Binding-site contacts:
Ligand atom N6 contacts residue PHE190 of chain 1.Q at 3.5 Å.
Ligand atom OP1 contacts residue ARG235 of chain 1.Q at 3.1 Å (salt-bridge).
Ligand atom OP1 contacts residue ARG145 of chain 1.P at 2.3 Å (salt-bridge).
Ligand atom OP2 contacts residue TYR237 of chain 1.Q at 2.7 Å (h-bond).
Ligand atom P contacts residue ARG235 of chain 1.Q at 3.2 Å.
Ligand atom C8 contacts residue PHE190 of chain 1.Q at 3.5 Å (hydrophobic).
Ligand atom C7 contacts residue TYR237 of chain 1.Q at 4.1 Å (hydrophobic).
Ligand atom C2' contacts residue LYS154 of chain 1.P at 3.6 Å.
Ligand atom C7 contacts residue LEU40 of chain 1.Q at 3.5 Å (hydrophobic).
Ligand atom O3' contacts residue TYR237 of chain 1.Q at 3.6 Å.
Ligand atom C1' contacts residue ARG155 of chain 1.P at 3.6 Å.
Ligand atom O5' contacts residue HIS149 of chain 1.P at 4.2 Å.
Ligand atom N9 contacts residue PHE190 of chain 1.Q at 3.7 Å.
Ligand atom C5' contacts residue ILE42 of chain 1.Q at 3.8 Å (hydrophobic).
Ligand atom P contacts residue ARG145 of chain 1.P at 3.7 Å.
Ligand atom C2' contacts residue TYR237 of chain 1.Q at 4.0 Å (hydrophobic).
Ligand atom O3' contacts residue SER39 of chain 1.Q at 4.1 Å.
Ligand atom N3 contacts residue LYS34 of chain 1.P at 3.3 Å (salt-bridge).
Ligand atom OP2 contacts residue HIS149 of chain 1.P at 3.3 Å.
Ligand atom OP2 contacts residue ARG156 of chain 1.P at 3.8 Å.
Ligand atom OP1 contacts residue ILE42 of chain 1.Q at 4.1 Å.
Ligand atom C5 contacts residue PHE190 of chain 1.Q at 3.3 Å (hydrophobic).
Ligand atom P contacts residue HIS149 of chain 1.P at 3.8 Å.
Ligand atom C2' contacts residue LEU40 of chain 1.Q at 4.0 Å (hydrophobic).
Ligand atom C6 contacts residue PHE190 of chain 1.Q at 3.3 Å (hydrophobic).
Ligand atom N3 contacts residue PHE190 of chain 1.Q at 3.9 Å.
Ligand atom C4 contacts residue PHE190 of chain 1.Q at 3.4 Å (hydrophobic).
Ligand atom N1 contacts residue PHE190 of chain 1.Q at 3.7 Å.
Ligand atom C2' contacts residue ARG155 of chain 1.P at 3.1 Å.
Ligand atom OP1 contacts residue HIS149 of chain 1.P at 3.1 Å.
Ligand atom OP2 contacts residue ARG235 of chain 1.Q at 2.5 Å (salt-bridge).
Ligand atom N7 contacts residue PHE190 of chain 1.Q at 3.5 Å.
Ligand atom O3' contacts residue VAL153 of chain 1.P at 4.1 Å.
Ligand atom N4 contacts residue TYR113 of chain 1.P at 3.8 Å.
Ligand atom OP1 contacts residue VAL153 of chain 1.P at 3.3 Å.
Ligand atom C3' contacts residue ILE42 of chain 1.Q at 3.7 Å (hydrophobic).
Ligand atom O4 contacts residue LYS85 of chain 1.Q at 3.2 Å (salt-bridge).
Ligand atom C2 contacts residue LYS34 of chain 1.P at 3.3 Å.
Ligand atom P contacts residue TYR237 of chain 1.Q at 3.8 Å.
Ligand atom C2 contacts residue PHE190 of chain 1.Q at 4.2 Å (hydrophobic).

The small molecule below binds the protein below.
Small molecule (SMILES): Cc1cn([C@H]2C[C@H](O[P](=O)(O)OC[C@H]3O[C@@H](n4ccc(N)nc4=O)C[C@@H]3O[P](=O)(O)OC[C@H]3O[C@@H](n4ccc(N)nc4=O)C[C@@H]3O[P](=O)(O)OC[C@H]3O[C@@H](n4ccc(N)nc4=O)C[C@@H]3O[P](=O)(O)OC[C@H]3O[C@@H](n4cnc5c(N)ncnc54)C[C@@H]3O)[C@@H](CO[P](=O)(O)O[C@H]3C[C@H](n4cnc5c(N)ncnc54)O[C@@H]3CO[P](=O)(O)O[C@H]3C[C@H](n4cnc5c(N)ncnc54)O[C@@H]3CO[P](=O)(O)O[C@H]3C[C@H](n4cnc5c(N)ncnc54)O[C@@H]3CO[P](=O)(O)O[C@H]3C[C@H](n4cnc5c(N)ncnc54)O[C@@H]3COP(=O)=O)O2)c(=O)[nH]c1=O

Sequence of chain 1.P:
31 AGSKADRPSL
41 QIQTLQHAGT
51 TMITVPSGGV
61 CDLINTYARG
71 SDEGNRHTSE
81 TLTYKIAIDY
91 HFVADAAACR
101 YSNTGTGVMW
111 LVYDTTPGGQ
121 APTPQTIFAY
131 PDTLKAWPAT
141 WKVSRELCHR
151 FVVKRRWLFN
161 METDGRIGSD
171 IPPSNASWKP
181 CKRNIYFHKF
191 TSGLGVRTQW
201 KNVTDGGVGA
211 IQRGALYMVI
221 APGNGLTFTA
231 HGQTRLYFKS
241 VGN

Sequence of chain 1.Q:
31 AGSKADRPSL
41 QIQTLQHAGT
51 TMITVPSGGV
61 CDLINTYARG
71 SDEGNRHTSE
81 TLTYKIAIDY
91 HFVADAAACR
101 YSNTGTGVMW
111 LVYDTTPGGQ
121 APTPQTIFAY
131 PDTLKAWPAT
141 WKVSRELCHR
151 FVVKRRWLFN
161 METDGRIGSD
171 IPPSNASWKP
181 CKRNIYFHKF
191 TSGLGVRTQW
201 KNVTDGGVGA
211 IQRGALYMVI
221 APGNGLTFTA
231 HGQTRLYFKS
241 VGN